Binding-site contacts:
Ligand atom C4 contacts residue ASN100 of chain 1.B at 4.2 Å.
Ligand atom C6 contacts residue SER102 of chain 1.B at 4.4 Å.
Ligand atom O7 contacts residue ASN100 of chain 1.B at 2.9 Å (h-bond).
Ligand atom C3 contacts residue ASN100 of chain 1.B at 3.8 Å.
Ligand atom C5 contacts residue ASN100 of chain 1.B at 3.7 Å.
Ligand atom C1 contacts residue ASN100 of chain 1.B at 1.4 Å.
Ligand atom C5 contacts residue SER102 of chain 1.B at 4.5 Å.
Ligand atom N2 contacts residue ASN100 of chain 1.B at 2.9 Å (h-bond).
Ligand atom O5 contacts residue ASN100 of chain 1.B at 2.3 Å (h-bond).
Ligand atom O7 contacts residue TRP103 of chain 1.B at 4.5 Å.
Ligand atom C7 contacts residue ASN100 of chain 1.B at 3.1 Å.
Ligand atom C8 contacts residue ASN100 of chain 1.B at 4.4 Å.
Ligand atom C2 contacts residue ASN100 of chain 1.B at 2.4 Å.
Ligand atom O5 contacts residue SER102 of chain 1.B at 4.0 Å.
Ligand atom O7 contacts residue LEU134 of chain 1.B at 4.2 Å.

This small molecule binds to this protein.
Small molecule (SMILES): CC(=O)N[C@@H]1[C@@H](O)[C@H](O)[C@@H](CO)O[C@H]1O

Sequence of chain 1.B:
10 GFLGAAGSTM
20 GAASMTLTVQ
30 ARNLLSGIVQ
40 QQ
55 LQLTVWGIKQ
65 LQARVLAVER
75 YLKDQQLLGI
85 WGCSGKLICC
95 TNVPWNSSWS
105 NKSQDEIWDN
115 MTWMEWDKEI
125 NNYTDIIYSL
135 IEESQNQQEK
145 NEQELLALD